Sequence of chain 1.A:
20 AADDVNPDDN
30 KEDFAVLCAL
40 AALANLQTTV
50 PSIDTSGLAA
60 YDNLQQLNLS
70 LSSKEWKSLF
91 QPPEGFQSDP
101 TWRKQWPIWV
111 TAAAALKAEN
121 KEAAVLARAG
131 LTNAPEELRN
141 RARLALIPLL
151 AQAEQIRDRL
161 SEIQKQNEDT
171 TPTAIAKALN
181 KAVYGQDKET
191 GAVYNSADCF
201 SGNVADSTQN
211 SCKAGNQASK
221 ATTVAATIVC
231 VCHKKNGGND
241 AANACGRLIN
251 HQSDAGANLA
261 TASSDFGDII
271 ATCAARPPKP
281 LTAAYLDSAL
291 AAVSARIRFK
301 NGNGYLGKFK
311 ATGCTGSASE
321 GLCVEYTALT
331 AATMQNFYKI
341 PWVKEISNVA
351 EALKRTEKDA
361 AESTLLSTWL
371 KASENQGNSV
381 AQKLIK

Binding-site contacts:
Ligand atom O5 contacts residue LYS235 of chain 1.A at 3.6 Å.
Ligand atom O3 contacts residue SER319 of chain 1.A at 3.9 Å.
Ligand atom O5 contacts residue SER317 of chain 1.A at 2.4 Å (h-bond).
Ligand atom O5 contacts residue ASN239 of chain 1.A at 4.0 Å.
Ligand atom O4 contacts residue SER317 of chain 1.A at 4.4 Å.
Ligand atom C5 contacts residue GLU320 of chain 1.A at 3.9 Å.
Ligand atom C3 contacts residue SER317 of chain 1.A at 2.9 Å.
Ligand atom O4 contacts residue GLU320 of chain 1.A at 3.2 Å (salt-bridge).
Ligand atom C3 contacts residue GLU320 of chain 1.A at 4.2 Å.
Ligand atom C2 contacts residue ASN239 of chain 1.A at 3.6 Å.
Ligand atom C1 contacts residue ASN239 of chain 1.A at 3.5 Å.
Ligand atom C6 contacts residue SER317 of chain 1.A at 4.3 Å.
Ligand atom C3 contacts residue SER319 of chain 1.A at 4.0 Å.
Ligand atom O2 contacts residue ALA318 of chain 1.A at 3.6 Å.
Ligand atom O2 contacts residue ASN239 of chain 1.A at 3.8 Å.
Ligand atom C2 contacts residue SER319 of chain 1.A at 4.1 Å.
Ligand atom C1 contacts residue SER319 of chain 1.A at 4.4 Å.
Ligand atom O3 contacts residue SER317 of chain 1.A at 4.2 Å.
Ligand atom C4 contacts residue SER317 of chain 1.A at 3.5 Å.
Ligand atom C4 contacts residue GLU320 of chain 1.A at 3.9 Å.
Ligand atom C2 contacts residue SER317 of chain 1.A at 2.4 Å.
Ligand atom C1 contacts residue SER317 of chain 1.A at 1.5 Å.
Ligand atom C1 contacts residue ALA318 of chain 1.A at 3.7 Å (hydrophobic).
Ligand atom O2 contacts residue SER319 of chain 1.A at 3.0 Å (h-bond).
Ligand atom O2 contacts residue SER317 of chain 1.A at 2.7 Å (h-bond).
Ligand atom C1 contacts residue LYS235 of chain 1.A at 4.1 Å.
Ligand atom C5 contacts residue SER317 of chain 1.A at 2.9 Å.
Ligand atom C2 contacts residue ALA318 of chain 1.A at 4.3 Å (hydrophobic).

The small molecule below binds the protein below.
Small molecule (SMILES): OC[C@H]1O[C@H](O)[C@H](O)[C@@H](O)[C@@H]1O